Sequence of chain 15.A:
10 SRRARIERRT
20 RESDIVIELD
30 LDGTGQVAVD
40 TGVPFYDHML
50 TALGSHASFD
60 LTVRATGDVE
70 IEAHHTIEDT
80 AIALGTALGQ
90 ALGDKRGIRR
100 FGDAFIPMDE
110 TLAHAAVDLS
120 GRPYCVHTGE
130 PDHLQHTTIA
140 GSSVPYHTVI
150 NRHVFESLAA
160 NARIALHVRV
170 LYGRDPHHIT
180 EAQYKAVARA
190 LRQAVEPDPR

Sequence of chain 21.A:
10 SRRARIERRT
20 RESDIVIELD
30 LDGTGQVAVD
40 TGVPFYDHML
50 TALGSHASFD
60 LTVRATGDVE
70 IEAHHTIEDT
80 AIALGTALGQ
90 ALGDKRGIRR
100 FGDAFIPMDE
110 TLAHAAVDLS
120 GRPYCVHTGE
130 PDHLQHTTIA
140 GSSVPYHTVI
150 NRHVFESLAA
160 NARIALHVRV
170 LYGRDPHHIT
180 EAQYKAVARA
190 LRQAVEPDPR

Sequence of chain 2.A:
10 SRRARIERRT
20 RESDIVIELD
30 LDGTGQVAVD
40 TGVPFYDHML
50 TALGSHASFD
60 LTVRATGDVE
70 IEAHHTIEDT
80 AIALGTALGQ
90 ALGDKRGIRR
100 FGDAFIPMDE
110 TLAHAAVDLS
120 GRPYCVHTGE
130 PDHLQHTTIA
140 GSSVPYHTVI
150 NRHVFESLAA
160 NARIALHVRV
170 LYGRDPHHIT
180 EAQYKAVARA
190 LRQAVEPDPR

This protein binds this small molecule.
Small molecule (SMILES): CC(C)[C@H](N)c1ncnn1C

Binding-site contacts:
Ligand atom C11 contacts residue GLU77 of chain 2.A at 3.8 Å.
Ligand atom C6 contacts residue HIS74 of chain 2.A at 3.8 Å.
Ligand atom C8 contacts residue HIS73 of chain 2.A at 3.1 Å.
Ligand atom N9 contacts residue HIS177 of chain 15.A at 3.4 Å (h-bond).
Ligand atom N9 contacts residue MN1 of chain 2.B at 2.4 Å.
Ligand atom N7 contacts residue GLU180 of chain 15.A at 3.2 Å (salt-bridge).
Ligand atom N10 contacts residue GLU77 of chain 2.A at 3.7 Å.
Ligand atom N7 contacts residue MET107 of chain 15.A at 3.6 Å.
Ligand atom C3 contacts residue ACT1 of chain 2.G at 3.9 Å.
Ligand atom C6 contacts residue GLU180 of chain 15.A at 3.8 Å.
Ligand atom C11 contacts residue MET107 of chain 15.A at 3.7 Å (hydrophobic).
Ligand atom C3 contacts residue HIS74 of chain 2.A at 3.5 Å.
Ligand atom C6 contacts residue MET107 of chain 15.A at 3.3 Å (hydrophobic).
Ligand atom C11 contacts residue MN1 of chain 2.B at 3.9 Å.
Ligand atom C8 contacts residue HIS74 of chain 2.A at 3.8 Å.
Ligand atom N7 contacts residue HIS74 of chain 2.A at 3.1 Å (h-bond).
Ligand atom C8 contacts residue MET107 of chain 15.A at 3.6 Å (hydrophobic).
Ligand atom N10 contacts residue MET107 of chain 15.A at 3.2 Å.
Ligand atom N10 contacts residue MN1 of chain 2.B at 3.5 Å.
Ligand atom C8 contacts residue MN1 of chain 2.B at 3.3 Å.
Ligand atom N5 contacts residue GLU180 of chain 15.A at 2.8 Å (salt-bridge).
Ligand atom N7 contacts residue MN1 of chain 15.C at 2.2 Å.
Ligand atom C1 contacts residue GLU21 of chain 2.A at 4.0 Å.
Ligand atom N5 contacts residue HIS74 of chain 2.A at 3.4 Å (h-bond).
Ligand atom N5 contacts residue MN1 of chain 15.C at 2.3 Å.
Ligand atom N9 contacts residue HIS73 of chain 2.A at 3.1 Å (h-bond).
Ligand atom C3 contacts residue GLU21 of chain 2.A at 3.7 Å.
Ligand atom N5 contacts residue HIS47 of chain 15.A at 3.2 Å (h-bond).
Ligand atom C8 contacts residue HIS177 of chain 15.A at 3.8 Å.
Ligand atom C11 contacts residue ACT1 of chain 2.G at 3.9 Å.
Ligand atom N7 contacts residue HIS176 of chain 15.A at 3.0 Å (h-bond).
Ligand atom C11 contacts residue ARG121 of chain 21.A at 3.1 Å.
Ligand atom C4 contacts residue MN1 of chain 15.C at 3.2 Å.
Ligand atom C6 contacts residue MN1 of chain 15.C at 3.0 Å.
Ligand atom C4 contacts residue MET107 of chain 15.A at 3.9 Å (hydrophobic).
Ligand atom N9 contacts residue GLU77 of chain 2.A at 3.1 Å (salt-bridge).
Ligand atom C8 contacts residue HIS176 of chain 15.A at 3.5 Å.
Ligand atom N9 contacts residue MET107 of chain 15.A at 3.5 Å.
Ligand atom C4 contacts residue GLU180 of chain 15.A at 3.5 Å.
Ligand atom C8 contacts residue MN1 of chain 15.C at 3.4 Å.